Sequence of chain 1.A:
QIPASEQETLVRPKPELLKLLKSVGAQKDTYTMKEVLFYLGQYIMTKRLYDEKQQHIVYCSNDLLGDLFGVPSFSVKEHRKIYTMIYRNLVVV

Binding-site contacts:
Ligand atom O32 contacts residue HIS81 of chain 1.A at 2.9 Å (h-bond).
Ligand atom C21 contacts residue HIS81 of chain 1.A at 3.5 Å.
Ligand atom C38 contacts residue ILE46 of chain 1.A at 4.1 Å (hydrophobic).
Ligand atom N17 contacts residue VAL78 of chain 1.A at 3.9 Å.
Ligand atom C45 contacts residue GLN57 of chain 1.A at 3.1 Å.
Ligand atom C31 contacts residue LYS79 of chain 1.A at 3.8 Å.
Ligand atom CL2 contacts residue HIS81 of chain 1.A at 3.6 Å.
Ligand atom CL1 contacts residue ILE46 of chain 1.A at 3.5 Å.
Ligand atom C6 contacts residue LEU39 of chain 1.A at 3.9 Å (hydrophobic).
Ligand atom C20 contacts residue VAL78 of chain 1.A at 3.9 Å (hydrophobic).
Ligand atom C26 contacts residue HIS81 of chain 1.A at 3.3 Å.
Ligand atom C24 contacts residue HIS81 of chain 1.A at 3.3 Å.
Ligand atom C2 contacts residue ILE46 of chain 1.A at 3.8 Å (hydrophobic).
Ligand atom C36 contacts residue VAL78 of chain 1.A at 3.5 Å (hydrophobic).
Ligand atom C19 contacts residue VAL78 of chain 1.A at 3.8 Å (hydrophobic).
Ligand atom C31 contacts residue HIS81 of chain 1.A at 3.9 Å.
Ligand atom C21 contacts residue VAL78 of chain 1.A at 3.6 Å (hydrophobic).
Ligand atom C41 contacts residue GLY43 of chain 1.A at 3.5 Å.
Ligand atom CL2 contacts residue TYR85 of chain 1.A at 4.0 Å.
Ligand atom C7 contacts residue GLY43 of chain 1.A at 3.7 Å.
Ligand atom C39 contacts residue MET47 of chain 1.A at 3.7 Å (hydrophobic).
Ligand atom C9 contacts residue GLY43 of chain 1.A at 4.0 Å.
Ligand atom C23 contacts residue HIS81 of chain 1.A at 3.6 Å.
Ligand atom CL2 contacts residue LEU39 of chain 1.A at 3.8 Å.
Ligand atom C45 contacts residue TYR52 of chain 1.A at 3.7 Å (hydrophobic).
Ligand atom C28 contacts residue HIS81 of chain 1.A at 3.6 Å.
Ligand atom C7 contacts residue LEU39 of chain 1.A at 3.0 Å (hydrophobic).
Ligand atom CL1 contacts residue ILE84 of chain 1.A at 4.0 Å.
Ligand atom C3 contacts residue VAL78 of chain 1.A at 4.0 Å (hydrophobic).
Ligand atom CL1 contacts residue PHE76 of chain 1.A at 3.3 Å.
Ligand atom C20 contacts residue HIS81 of chain 1.A at 3.6 Å.
Ligand atom C16 contacts residue VAL78 of chain 1.A at 3.9 Å (hydrophobic).
Ligand atom CL2 contacts residue ILE84 of chain 1.A at 3.6 Å.
Ligand atom C9 contacts residue LEU39 of chain 1.A at 3.9 Å (hydrophobic).
Ligand atom C39 contacts residue ILE46 of chain 1.A at 3.5 Å (hydrophobic).
Ligand atom C18 contacts residue VAL78 of chain 1.A at 3.9 Å (hydrophobic).
Ligand atom C11 contacts residue LEU39 of chain 1.A at 3.7 Å (hydrophobic).
Ligand atom C23 contacts residue LEU39 of chain 1.A at 4.0 Å (hydrophobic).
Ligand atom O33 contacts residue LYS79 of chain 1.A at 2.7 Å (salt-bridge).
Ligand atom C9 contacts residue LEU42 of chain 1.A at 4.0 Å (hydrophobic).

This small molecule binds to this protein.
Small molecule (SMILES): Cc1cccc(-c2nc(C(=O)O)c(-c3cccc(Cl)c3)n2-c2cc(Cl)ccc2C)c1